Sequence of chain 1.A:
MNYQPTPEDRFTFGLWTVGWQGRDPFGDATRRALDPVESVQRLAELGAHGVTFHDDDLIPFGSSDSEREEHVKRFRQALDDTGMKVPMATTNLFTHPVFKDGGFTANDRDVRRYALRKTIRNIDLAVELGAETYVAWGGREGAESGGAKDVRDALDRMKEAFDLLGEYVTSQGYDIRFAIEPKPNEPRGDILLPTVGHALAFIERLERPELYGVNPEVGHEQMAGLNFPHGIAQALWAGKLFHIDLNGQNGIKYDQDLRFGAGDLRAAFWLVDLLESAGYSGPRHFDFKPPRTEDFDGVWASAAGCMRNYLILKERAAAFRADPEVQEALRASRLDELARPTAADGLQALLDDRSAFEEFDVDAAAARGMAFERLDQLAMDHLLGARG

Sequence of chain 3.A:
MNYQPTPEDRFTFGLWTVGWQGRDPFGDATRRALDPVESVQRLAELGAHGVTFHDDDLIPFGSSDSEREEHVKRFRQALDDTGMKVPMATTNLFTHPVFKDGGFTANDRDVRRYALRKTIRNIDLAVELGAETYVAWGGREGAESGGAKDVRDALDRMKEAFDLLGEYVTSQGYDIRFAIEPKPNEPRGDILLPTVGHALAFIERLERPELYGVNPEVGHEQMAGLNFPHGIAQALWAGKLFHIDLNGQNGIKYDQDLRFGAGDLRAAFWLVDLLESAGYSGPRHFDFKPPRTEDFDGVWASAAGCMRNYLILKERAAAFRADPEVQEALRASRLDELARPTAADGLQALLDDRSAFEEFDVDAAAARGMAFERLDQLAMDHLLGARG

A small-molecule ligand and the protein it binds are described below.
Small molecule (SMILES): OC[C@H]1O[C@H](O)[C@H](O)[C@@H](O)[C@@H]1O

Binding-site contacts:
Ligand atom O5 contacts residue TRP137 of chain 3.A at 3.6 Å.
Ligand atom C6 contacts residue TRP137 of chain 3.A at 4.2 Å (hydrophobic).
Ligand atom C4 contacts residue ASP287 of chain 3.A at 3.8 Å.
Ligand atom C4 contacts residue GLU181 of chain 3.A at 3.2 Å.
Ligand atom O6 contacts residue THR90 of chain 3.A at 3.6 Å (h-bond).
Ligand atom C6 contacts residue THR90 of chain 3.A at 3.8 Å.
Ligand atom C4 contacts residue TRP137 of chain 3.A at 4.3 Å (hydrophobic).
Ligand atom O2 contacts residue PHE26 of chain 1.A at 3.2 Å.
Ligand atom C6 contacts residue GLU181 of chain 3.A at 4.0 Å.
Ligand atom O5 contacts residue HIS54 of chain 3.A at 2.8 Å (h-bond).
Ligand atom O1 contacts residue TRP16 of chain 3.A at 3.5 Å (h-bond).
Ligand atom O4 contacts residue TRP16 of chain 3.A at 4.3 Å.
Ligand atom O3 contacts residue MN1 of chain 3.D at 2.5 Å.
Ligand atom O6 contacts residue GLU181 of chain 3.A at 3.1 Å (salt-bridge).
Ligand atom O4 contacts residue GLU181 of chain 3.A at 2.5 Å (salt-bridge).
Ligand atom C2 contacts residue TRP137 of chain 3.A at 3.5 Å (hydrophobic).
Ligand atom C5 contacts residue TRP16 of chain 3.A at 3.9 Å (hydrophobic).
Ligand atom C1 contacts residue TRP137 of chain 3.A at 3.6 Å (hydrophobic).
Ligand atom O4 contacts residue MN1 of chain 3.D at 2.3 Å.
Ligand atom C1 contacts residue PHE94 of chain 3.A at 3.7 Å (hydrophobic).
Ligand atom O5 contacts residue PHE94 of chain 3.A at 3.8 Å.
Ligand atom O3 contacts residue GLU181 of chain 3.A at 3.1 Å (salt-bridge).
Ligand atom O3 contacts residue ASP287 of chain 3.A at 3.0 Å (salt-bridge).
Ligand atom O2 contacts residue TRP137 of chain 3.A at 3.9 Å.
Ligand atom O1 contacts residue PHE94 of chain 3.A at 4.0 Å.
Ligand atom O4 contacts residue ASP245 of chain 3.A at 3.1 Å (salt-bridge).
Ligand atom O4 contacts residue ASP287 of chain 3.A at 3.2 Å (salt-bridge).
Ligand atom O6 contacts residue TRP137 of chain 3.A at 3.3 Å.
Ligand atom C3 contacts residue MN1 of chain 3.D at 3.1 Å.
Ligand atom O3 contacts residue HIS220 of chain 3.A at 3.4 Å.
Ligand atom O6 contacts residue VAL135 of chain 3.A at 3.3 Å.
Ligand atom C5 contacts residue GLU181 of chain 3.A at 4.1 Å.
Ligand atom C6 contacts residue HIS54 of chain 3.A at 3.2 Å.
Ligand atom O1 contacts residue HIS54 of chain 3.A at 3.4 Å.
Ligand atom C4 contacts residue MN1 of chain 3.D at 3.1 Å.
Ligand atom C3 contacts residue ASP287 of chain 3.A at 3.1 Å.
Ligand atom C1 contacts residue HIS54 of chain 3.A at 3.5 Å.
Ligand atom C5 contacts residue HIS54 of chain 3.A at 3.4 Å.
Ligand atom C3 contacts residue GLU181 of chain 3.A at 4.0 Å.
Ligand atom O3 contacts residue GLU217 of chain 3.A at 3.3 Å (salt-bridge).